Sequence of chain 2.D:
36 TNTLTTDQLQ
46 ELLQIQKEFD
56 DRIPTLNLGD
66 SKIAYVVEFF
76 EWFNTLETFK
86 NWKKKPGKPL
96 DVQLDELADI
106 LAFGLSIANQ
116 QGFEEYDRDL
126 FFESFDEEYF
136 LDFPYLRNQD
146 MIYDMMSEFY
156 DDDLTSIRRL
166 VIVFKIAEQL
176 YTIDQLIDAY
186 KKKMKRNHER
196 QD

The small molecule below binds the protein below.
Small molecule (SMILES): O=c1ccn([C@H]2C[C@H](O)[C@@H](CO[P](=O)(O)N[P](=O)(O)OP(=O)(O)O)O2)c(=O)[nH]1

Sequence of chain 1.B:
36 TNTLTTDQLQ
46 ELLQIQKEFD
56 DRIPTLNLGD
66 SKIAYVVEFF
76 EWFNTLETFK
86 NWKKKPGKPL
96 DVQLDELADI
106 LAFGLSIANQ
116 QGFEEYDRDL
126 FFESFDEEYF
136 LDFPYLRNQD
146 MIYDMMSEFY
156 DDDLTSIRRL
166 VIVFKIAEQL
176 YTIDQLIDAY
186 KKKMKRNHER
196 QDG

Binding-site contacts:
Ligand atom C1' contacts residue ASN192 of chain 2.D at 3.5 Å.
Ligand atom C4' contacts residue ARG195 of chain 2.D at 3.6 Å.
Ligand atom C2 contacts residue ASP55 of chain 2.D at 3.7 Å.
Ligand atom O1B contacts residue GLU76 of chain 2.D at 3.7 Å.
Ligand atom O4' contacts residue ASN192 of chain 2.D at 3.6 Å.
Ligand atom O3' contacts residue ASN192 of chain 2.D at 2.9 Å (h-bond).
Ligand atom O3G contacts residue MG1 of chain 2.P at 2.8 Å.
Ligand atom O2G contacts residue MG1 of chain 2.P at 3.1 Å.
Ligand atom O1B contacts residue GLU73 of chain 2.D at 3.4 Å (salt-bridge).
Ligand atom C4 contacts residue ILE58 of chain 2.D at 3.5 Å (hydrophobic).
Ligand atom O4 contacts residue ILE58 of chain 2.D at 3.4 Å.
Ligand atom O4' contacts residue ARG195 of chain 2.D at 3.3 Å (salt-bridge).
Ligand atom O1A contacts residue MG1 of chain 2.P at 2.7 Å.
Ligand atom O3G contacts residue ASN79 of chain 1.B at 3.3 Å (h-bond).
Ligand atom PB contacts residue MG1 of chain 2.O at 3.5 Å.
Ligand atom O2G contacts residue LYS85 of chain 1.B at 2.6 Å (salt-bridge).
Ligand atom O5' contacts residue ARG195 of chain 2.D at 3.5 Å (salt-bridge).
Ligand atom O1B contacts residue ASP104 of chain 2.D at 3.5 Å (salt-bridge).
Ligand atom O4 contacts residue LEU61 of chain 2.D at 3.6 Å.
Ligand atom O2A contacts residue LYS88 of chain 1.B at 3.5 Å.
Ligand atom O2A contacts residue TRP87 of chain 1.B at 3.3 Å (h-bond).
Ligand atom C5 contacts residue TRP87 of chain 1.B at 3.4 Å (hydrophobic).
Ligand atom O3' contacts residue LYS188 of chain 2.D at 3.5 Å.
Ligand atom PG contacts residue MG1 of chain 2.P at 3.4 Å.
Ligand atom C4 contacts residue ASP55 of chain 2.D at 3.7 Å.
Ligand atom N3A contacts residue ARG195 of chain 2.D at 3.3 Å (salt-bridge).
Ligand atom O3G contacts residue GLU76 of chain 2.D at 2.9 Å (salt-bridge).
Ligand atom C2 contacts residue PHE54 of chain 2.D at 3.7 Å (hydrophobic).
Ligand atom O1A contacts residue GLU73 of chain 2.D at 3.4 Å (salt-bridge).
Ligand atom O1B contacts residue MG1 of chain 2.O at 2.3 Å.
Ligand atom C2' contacts residue ALA107 of chain 2.D at 3.6 Å (hydrophobic).
Ligand atom O1A contacts residue LYS85 of chain 1.B at 3.1 Å (salt-bridge).
Ligand atom C3' contacts residue ASP104 of chain 2.D at 3.1 Å.
Ligand atom O2 contacts residue GLN51 of chain 2.D at 2.8 Å (h-bond).
Ligand atom O3' contacts residue ASP104 of chain 2.D at 2.6 Å (salt-bridge).
Ligand atom O1G contacts residue LYS93 of chain 1.B at 2.9 Å (salt-bridge).
Ligand atom O2 contacts residue ASP55 of chain 2.D at 3.7 Å.
Ligand atom N3 contacts residue ASP55 of chain 2.D at 2.9 Å (salt-bridge).
Ligand atom O2B contacts residue LYS188 of chain 2.D at 3.0 Å (salt-bridge).
Ligand atom O1B contacts residue MG1 of chain 2.P at 2.8 Å.